Sequence of chain 2.A:
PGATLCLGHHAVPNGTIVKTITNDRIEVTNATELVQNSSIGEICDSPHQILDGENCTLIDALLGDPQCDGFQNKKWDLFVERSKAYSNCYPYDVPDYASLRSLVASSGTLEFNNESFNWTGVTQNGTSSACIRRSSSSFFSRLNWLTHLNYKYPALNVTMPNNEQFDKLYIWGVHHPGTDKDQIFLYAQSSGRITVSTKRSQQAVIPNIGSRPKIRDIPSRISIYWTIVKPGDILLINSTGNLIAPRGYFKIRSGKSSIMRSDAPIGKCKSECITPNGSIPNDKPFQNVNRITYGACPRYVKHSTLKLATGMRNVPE

Binding-site contacts:
Ligand atom O5 contacts residue THR242 of chain 2.A at 4.5 Å.
Ligand atom C6 contacts residue ARG195 of chain 2.A at 3.9 Å.
Ligand atom N2 contacts residue ASN159 of chain 2.A at 3.1 Å.
Ligand atom C2 contacts residue ASN159 of chain 2.A at 4.3 Å.
Ligand atom C1 contacts residue ALA157 of chain 2.A at 4.4 Å (hydrophobic).
Ligand atom O4 contacts residue ALA157 of chain 2.A at 3.9 Å.
Ligand atom C2 contacts residue ASN240 of chain 2.A at 2.7 Å.
Ligand atom C8 contacts residue ALA157 of chain 2.A at 4.4 Å (hydrophobic).
Ligand atom O7 contacts residue ASN159 of chain 2.A at 4.2 Å.
Ligand atom C1 contacts residue ASN240 of chain 2.A at 1.4 Å.
Ligand atom C1 contacts residue SER241 of chain 2.A at 4.4 Å.
Ligand atom C1 contacts residue LEU158 of chain 2.A at 3.7 Å (hydrophobic).
Ligand atom C1 contacts residue ASN159 of chain 2.A at 4.4 Å.
Ligand atom O6 contacts residue ASN240 of chain 2.A at 3.7 Å.
Ligand atom N2 contacts residue ASN240 of chain 2.A at 3.2 Å (h-bond).
Ligand atom C7 contacts residue ASN159 of chain 2.A at 3.4 Å.
Ligand atom C5 contacts residue ASN240 of chain 2.A at 3.5 Å.
Ligand atom C6 contacts residue ASN240 of chain 2.A at 4.4 Å.
Ligand atom C4 contacts residue ASN240 of chain 2.A at 4.3 Å.
Ligand atom N2 contacts residue ALA157 of chain 2.A at 4.5 Å.
Ligand atom C3 contacts residue ALA157 of chain 2.A at 3.7 Å (hydrophobic).
Ligand atom O4 contacts residue THR242 of chain 2.A at 4.3 Å.
Ligand atom O6 contacts residue THR242 of chain 2.A at 4.2 Å.
Ligand atom C5 contacts residue THR242 of chain 2.A at 3.5 Å.
Ligand atom C5 contacts residue ALA157 of chain 2.A at 4.2 Å (hydrophobic).
Ligand atom N2 contacts residue LEU158 of chain 2.A at 4.1 Å.
Ligand atom O5 contacts residue ASN240 of chain 2.A at 2.3 Å (h-bond).
Ligand atom O6 contacts residue ILE211 of chain 3.A at 3.8 Å.
Ligand atom C7 contacts residue NAG1 of chain 2.D at 4.1 Å.
Ligand atom C7 contacts residue ASN240 of chain 2.A at 4.5 Å.
Ligand atom C2 contacts residue LEU158 of chain 2.A at 4.5 Å (hydrophobic).
Ligand atom C6 contacts residue THR242 of chain 2.A at 3.5 Å.
Ligand atom C8 contacts residue ASN159 of chain 2.A at 3.5 Å.
Ligand atom C3 contacts residue ASN240 of chain 2.A at 3.9 Å.
Ligand atom C4 contacts residue ALA157 of chain 2.A at 4.1 Å (hydrophobic).
Ligand atom O6 contacts residue ARG195 of chain 2.A at 3.1 Å (salt-bridge).
Ligand atom O7 contacts residue NAG1 of chain 2.D at 3.0 Å.
Ligand atom C2 contacts residue ALA157 of chain 2.A at 4.4 Å (hydrophobic).

Sequence of chain 3.A:
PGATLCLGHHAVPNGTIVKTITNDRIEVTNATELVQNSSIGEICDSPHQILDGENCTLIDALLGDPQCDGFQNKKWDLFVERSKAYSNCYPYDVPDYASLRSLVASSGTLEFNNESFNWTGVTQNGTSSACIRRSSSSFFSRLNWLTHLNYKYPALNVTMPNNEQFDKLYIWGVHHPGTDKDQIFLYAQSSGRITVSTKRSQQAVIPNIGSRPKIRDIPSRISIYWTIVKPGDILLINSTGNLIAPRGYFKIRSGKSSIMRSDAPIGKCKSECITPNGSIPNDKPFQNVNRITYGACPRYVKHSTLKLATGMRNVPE

A protein and the small-molecule ligand that binds it are described below.
Small molecule (SMILES): CC(=O)N[C@@H]1[C@@H](O)[C@H](O)[C@@H](CO)O[C@H]1O